Binding-site contacts:
Ligand atom N3A contacts residue ALA116 of chain 1.G at 3.3 Å (h-bond).
Ligand atom C5' contacts residue ASP187 of chain 1.G at 3.1 Å.
Ligand atom O2B contacts residue ASP115 of chain 1.G at 3.2 Å (salt-bridge).
Ligand atom O2A contacts residue ARG74 of chain 1.G at 2.9 Å (salt-bridge).
Ligand atom O2B contacts residue ALA116 of chain 1.G at 2.9 Å (h-bond).
Ligand atom PD contacts residue ARG72 of chain 1.G at 3.1 Å.
Ligand atom O1A contacts residue ASP112 of chain 1.G at 3.0 Å (salt-bridge).
Ligand atom PB contacts residue MG1 of chain 1.CA at 3.4 Å.
Ligand atom O1D contacts residue LYS67 of chain 1.G at 2.9 Å (salt-bridge).
Ligand atom O2B contacts residue VAL113 of chain 1.G at 2.8 Å (h-bond).
Ligand atom N3B contacts residue TYR117 of chain 1.G at 3.4 Å (h-bond).
Ligand atom O51 contacts residue ARG72 of chain 1.G at 2.5 Å (salt-bridge).
Ligand atom O1D contacts residue ARG72 of chain 1.G at 2.7 Å (salt-bridge).
Ligand atom PA contacts residue MG1 of chain 1.CA at 3.4 Å.
Ligand atom C31 contacts residue ARG72 of chain 1.G at 3.1 Å.
Ligand atom O3G contacts residue LYS67 of chain 1.G at 3.5 Å (salt-bridge).
Ligand atom O2G contacts residue MG1 of chain 1.CA at 2.3 Å.
Ligand atom O3A contacts residue ARG74 of chain 1.G at 3.4 Å (salt-bridge).
Ligand atom O3B contacts residue ASP115 of chain 1.G at 3.4 Å (salt-bridge).
Ligand atom O31 contacts residue ARG72 of chain 1.G at 2.7 Å (salt-bridge).
Ligand atom O2G contacts residue VAL113 of chain 1.G at 3.0 Å (h-bond).
Ligand atom C5A contacts residue ARG74 of chain 1.G at 3.3 Å.
Ligand atom N3B contacts residue PHE118 of chain 1.G at 3.1 Å.
Ligand atom O2B contacts residue MG1 of chain 1.CA at 2.3 Å.
Ligand atom PG contacts residue MG1 of chain 1.CA at 3.4 Å.
Ligand atom O1A contacts residue ASP187 of chain 1.G at 2.8 Å (salt-bridge).
Ligand atom C6R contacts residue GLU46 of chain 1.G at 3.0 Å.
Ligand atom O2G contacts residue ASP112 of chain 1.G at 2.8 Å (salt-bridge).
Ligand atom O1A contacts residue MG1 of chain 1.CA at 2.1 Å.
Ligand atom C2' contacts residue TYR117 of chain 1.G at 3.2 Å (hydrophobic).
Ligand atom N6R contacts residue GLU46 of chain 1.G at 2.4 Å (salt-bridge).
Ligand atom N6R contacts residue LYS48 of chain 1.G at 3.4 Å (salt-bridge).
Ligand atom C5 contacts residue ARG74 of chain 1.G at 3.5 Å.
Ligand atom O2G contacts residue GLY114 of chain 1.G at 3.4 Å.
Ligand atom O41 contacts residue PRO219 of chain 1.G at 3.1 Å.
Ligand atom N3B contacts residue ALA116 of chain 1.G at 3.3 Å (h-bond).
Ligand atom C1' contacts residue TYR117 of chain 1.G at 3.3 Å (hydrophobic).
Ligand atom N1R contacts residue GLU46 of chain 1.G at 3.4 Å (salt-bridge).
Ligand atom N3A contacts residue TYR117 of chain 1.G at 3.0 Å (h-bond).
Ligand atom N3' contacts residue TYR117 of chain 1.G at 2.9 Å (h-bond).

Sequence of chain 1.G:
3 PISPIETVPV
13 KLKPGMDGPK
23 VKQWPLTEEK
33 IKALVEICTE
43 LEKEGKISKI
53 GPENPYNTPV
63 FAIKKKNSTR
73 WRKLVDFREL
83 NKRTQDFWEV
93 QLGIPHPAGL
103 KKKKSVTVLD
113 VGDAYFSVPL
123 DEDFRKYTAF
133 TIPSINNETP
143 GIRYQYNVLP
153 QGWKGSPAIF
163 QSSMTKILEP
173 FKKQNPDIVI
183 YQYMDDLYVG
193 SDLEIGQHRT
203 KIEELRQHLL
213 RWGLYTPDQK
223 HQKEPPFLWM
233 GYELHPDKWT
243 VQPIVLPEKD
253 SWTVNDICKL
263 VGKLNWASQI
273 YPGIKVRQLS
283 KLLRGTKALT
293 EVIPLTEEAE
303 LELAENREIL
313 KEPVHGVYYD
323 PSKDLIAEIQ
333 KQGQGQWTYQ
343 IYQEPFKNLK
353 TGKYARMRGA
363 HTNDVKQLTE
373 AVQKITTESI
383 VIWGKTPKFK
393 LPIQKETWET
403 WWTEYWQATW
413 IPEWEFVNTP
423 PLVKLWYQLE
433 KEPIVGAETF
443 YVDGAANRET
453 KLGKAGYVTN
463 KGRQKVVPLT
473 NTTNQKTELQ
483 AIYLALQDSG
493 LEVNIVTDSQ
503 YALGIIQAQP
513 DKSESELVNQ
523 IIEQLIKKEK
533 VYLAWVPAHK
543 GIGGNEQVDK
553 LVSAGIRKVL

This small molecule binds to this protein.
Small molecule (SMILES): Cc1cn([C@H]2C[C@H](N=[N+]=[N-])[C@@H](CO[P](=O)(O)O[P](=O)(O)O[P](=O)(O)O[P](=O)(O)OC[C@H]3O[C@@H](n4cnc5c(N)ncnc54)[C@H](O)[C@@H]3O)O2)c(=O)[nH]c1=O